Sequence of chain 1.C:
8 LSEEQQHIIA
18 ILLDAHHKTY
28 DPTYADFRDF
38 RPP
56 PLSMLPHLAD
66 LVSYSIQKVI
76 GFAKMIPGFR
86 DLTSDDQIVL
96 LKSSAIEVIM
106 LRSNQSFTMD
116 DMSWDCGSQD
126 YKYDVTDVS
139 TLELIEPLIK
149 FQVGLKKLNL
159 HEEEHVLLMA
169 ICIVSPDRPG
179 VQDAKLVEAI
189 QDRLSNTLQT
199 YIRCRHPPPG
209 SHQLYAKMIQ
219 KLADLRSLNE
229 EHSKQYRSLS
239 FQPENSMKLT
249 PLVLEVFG

Binding-site contacts:
Ligand atom C23 contacts residue HIS230 of chain 1.C at 3.8 Å.
Ligand atom C19 contacts residue SER70 of chain 1.C at 3.3 Å.
Ligand atom C35 contacts residue LEU237 of chain 1.C at 3.4 Å (hydrophobic).
Ligand atom O2 contacts residue TYR27 of chain 1.C at 3.1 Å (h-bond).
Ligand atom O2 contacts residue SER108 of chain 1.C at 3.4 Å.
Ligand atom C3 contacts residue SER111 of chain 1.C at 3.7 Å.
Ligand atom C27 contacts residue HIS230 of chain 1.C at 3.6 Å.
Ligand atom C12 contacts residue VAL133 of chain 1.C at 3.5 Å (hydrophobic).
Ligand atom C29 contacts residue THR139 of chain 1.C at 3.9 Å.
Ligand atom C28 contacts residue LEU142 of chain 1.C at 3.5 Å (hydrophobic).
Ligand atom C22 contacts residue HIS230 of chain 1.C at 3.8 Å.
Ligand atom C36 contacts residue LEU60 of chain 1.C at 3.4 Å (hydrophobic).
Ligand atom O1 contacts residue ARG107 of chain 1.C at 2.9 Å (salt-bridge).
Ligand atom C35 contacts residue LEU60 of chain 1.C at 3.8 Å (hydrophobic).
Ligand atom O4 contacts residue PHE255 of chain 1.C at 3.7 Å.
Ligand atom N28 contacts residue HIS230 of chain 1.C at 3.3 Å (h-bond).
Ligand atom O3 contacts residue TYR234 of chain 1.C at 3.6 Å.
Ligand atom O3 contacts residue HIS230 of chain 1.C at 3.4 Å (h-bond).
Ligand atom C4 contacts residue SER111 of chain 1.C at 3.7 Å.
Ligand atom C36 contacts residue LEU237 of chain 1.C at 3.9 Å (hydrophobic).
Ligand atom C28 contacts residue HIS230 of chain 1.C at 3.7 Å.
Ligand atom C25 contacts residue HIS230 of chain 1.C at 3.1 Å.
Ligand atom C27 contacts residue VAL67 of chain 1.C at 3.8 Å (hydrophobic).
Ligand atom C4 contacts residue CYS121 of chain 1.C at 3.6 Å (hydrophobic).
Ligand atom C1 contacts residue ARG107 of chain 1.C at 3.8 Å.
Ligand atom C21 contacts residue VAL133 of chain 1.C at 3.6 Å (hydrophobic).
Ligand atom C14 contacts residue TRP119 of chain 1.C at 3.4 Å (hydrophobic).
Ligand atom C3 contacts residue TYR27 of chain 1.C at 3.8 Å (hydrophobic).
Ligand atom C6 contacts residue SER108 of chain 1.C at 3.5 Å.
Ligand atom C1 contacts residue SER70 of chain 1.C at 3.9 Å.
Ligand atom C26 contacts residue HIS230 of chain 1.C at 3.6 Å.
Ligand atom C7 contacts residue SER108 of chain 1.C at 3.4 Å.
Ligand atom C10 contacts residue SER70 of chain 1.C at 3.9 Å.
Ligand atom O1 contacts residue SER70 of chain 1.C at 2.9 Å (h-bond).
Ligand atom O2 contacts residue SER111 of chain 1.C at 2.8 Å (h-bond).
Ligand atom C34 contacts residue LEU237 of chain 1.C at 3.4 Å (hydrophobic).
Ligand atom C5 contacts residue SER108 of chain 1.C at 3.8 Å.
Ligand atom C19 contacts residue ILE104 of chain 1.C at 3.5 Å (hydrophobic).
Ligand atom O4 contacts residue HIS230 of chain 1.C at 3.4 Å (h-bond).
Ligand atom O4 contacts residue TYR234 of chain 1.C at 3.8 Å.

The small molecule below binds the protein below.
Small molecule (SMILES): C=C1/C(=C\C=C2/CCC[C@]3(C)[C@@H]([C@H](C)C[C@H]4C[C@@](C)(O)C(=O)N4CCCCc4ccccc4)CC[C@@H]23)C[C@@H](O)C[C@@H]1O